Binding-site contacts:
Ligand atom O contacts residue PRO438 of chain 1.MA at 4.0 Å.
Ligand atom CE1 contacts residue PHE496 of chain 1.MA at 3.6 Å (hydrophobic).
Ligand atom CD1 contacts residue ASN492 of chain 1.MA at 3.9 Å.
Ligand atom C contacts residue ARG442 of chain 1.MA at 4.4 Å.
Ligand atom CD1 contacts residue PRO438 of chain 1.MA at 4.4 Å (hydrophobic).
Ligand atom CA contacts residue ASN492 of chain 1.MA at 3.3 Å.
Ligand atom CE2 contacts residue ARG442 of chain 1.MA at 3.6 Å.
Ligand atom CZ contacts residue PRO438 of chain 1.MA at 3.4 Å (hydrophobic).
Ligand atom N contacts residue ARG442 of chain 1.MA at 4.2 Å.
Ligand atom CE1 contacts residue PRO438 of chain 1.MA at 3.8 Å (hydrophobic).
Ligand atom CG contacts residue GLY495 of chain 1.MA at 4.4 Å.
Ligand atom N contacts residue SER491 of chain 1.MA at 4.1 Å.
Ligand atom CB contacts residue GLY495 of chain 1.MA at 3.9 Å.
Ligand atom CZ contacts residue PHE496 of chain 1.MA at 3.9 Å (hydrophobic).
Ligand atom O contacts residue ASN492 of chain 1.MA at 4.2 Å.
Ligand atom CD1 contacts residue PHE496 of chain 1.MA at 3.7 Å (hydrophobic).
Ligand atom N contacts residue ASN492 of chain 1.MA at 3.3 Å (h-bond).
Ligand atom CE1 contacts residue ILE434 of chain 1.MA at 3.9 Å (hydrophobic).
Ligand atom CD2 contacts residue ARG442 of chain 1.MA at 3.5 Å.
Ligand atom CB contacts residue ASN492 of chain 1.MA at 3.8 Å.
Ligand atom CB contacts residue PHE496 of chain 1.MA at 3.9 Å (hydrophobic).
Ligand atom O contacts residue ARG442 of chain 1.MA at 4.3 Å.
Ligand atom C contacts residue ASN492 of chain 1.MA at 4.0 Å.
Ligand atom CD1 contacts residue ILE434 of chain 1.MA at 4.1 Å (hydrophobic).
Ligand atom CA contacts residue ARG442 of chain 1.MA at 3.6 Å.
Ligand atom CD2 contacts residue PRO438 of chain 1.MA at 4.4 Å (hydrophobic).
Ligand atom CG contacts residue ASN492 of chain 1.MA at 4.3 Å.
Ligand atom CG contacts residue PHE496 of chain 1.MA at 4.0 Å (hydrophobic).
Ligand atom CE2 contacts residue PRO438 of chain 1.MA at 3.7 Å (hydrophobic).

A small-molecule ligand and the protein it binds are described below.
Small molecule (SMILES): N[C@@H](Cc1ccccc1)C(=O)NCC=O

Sequence of chain 1.MA:
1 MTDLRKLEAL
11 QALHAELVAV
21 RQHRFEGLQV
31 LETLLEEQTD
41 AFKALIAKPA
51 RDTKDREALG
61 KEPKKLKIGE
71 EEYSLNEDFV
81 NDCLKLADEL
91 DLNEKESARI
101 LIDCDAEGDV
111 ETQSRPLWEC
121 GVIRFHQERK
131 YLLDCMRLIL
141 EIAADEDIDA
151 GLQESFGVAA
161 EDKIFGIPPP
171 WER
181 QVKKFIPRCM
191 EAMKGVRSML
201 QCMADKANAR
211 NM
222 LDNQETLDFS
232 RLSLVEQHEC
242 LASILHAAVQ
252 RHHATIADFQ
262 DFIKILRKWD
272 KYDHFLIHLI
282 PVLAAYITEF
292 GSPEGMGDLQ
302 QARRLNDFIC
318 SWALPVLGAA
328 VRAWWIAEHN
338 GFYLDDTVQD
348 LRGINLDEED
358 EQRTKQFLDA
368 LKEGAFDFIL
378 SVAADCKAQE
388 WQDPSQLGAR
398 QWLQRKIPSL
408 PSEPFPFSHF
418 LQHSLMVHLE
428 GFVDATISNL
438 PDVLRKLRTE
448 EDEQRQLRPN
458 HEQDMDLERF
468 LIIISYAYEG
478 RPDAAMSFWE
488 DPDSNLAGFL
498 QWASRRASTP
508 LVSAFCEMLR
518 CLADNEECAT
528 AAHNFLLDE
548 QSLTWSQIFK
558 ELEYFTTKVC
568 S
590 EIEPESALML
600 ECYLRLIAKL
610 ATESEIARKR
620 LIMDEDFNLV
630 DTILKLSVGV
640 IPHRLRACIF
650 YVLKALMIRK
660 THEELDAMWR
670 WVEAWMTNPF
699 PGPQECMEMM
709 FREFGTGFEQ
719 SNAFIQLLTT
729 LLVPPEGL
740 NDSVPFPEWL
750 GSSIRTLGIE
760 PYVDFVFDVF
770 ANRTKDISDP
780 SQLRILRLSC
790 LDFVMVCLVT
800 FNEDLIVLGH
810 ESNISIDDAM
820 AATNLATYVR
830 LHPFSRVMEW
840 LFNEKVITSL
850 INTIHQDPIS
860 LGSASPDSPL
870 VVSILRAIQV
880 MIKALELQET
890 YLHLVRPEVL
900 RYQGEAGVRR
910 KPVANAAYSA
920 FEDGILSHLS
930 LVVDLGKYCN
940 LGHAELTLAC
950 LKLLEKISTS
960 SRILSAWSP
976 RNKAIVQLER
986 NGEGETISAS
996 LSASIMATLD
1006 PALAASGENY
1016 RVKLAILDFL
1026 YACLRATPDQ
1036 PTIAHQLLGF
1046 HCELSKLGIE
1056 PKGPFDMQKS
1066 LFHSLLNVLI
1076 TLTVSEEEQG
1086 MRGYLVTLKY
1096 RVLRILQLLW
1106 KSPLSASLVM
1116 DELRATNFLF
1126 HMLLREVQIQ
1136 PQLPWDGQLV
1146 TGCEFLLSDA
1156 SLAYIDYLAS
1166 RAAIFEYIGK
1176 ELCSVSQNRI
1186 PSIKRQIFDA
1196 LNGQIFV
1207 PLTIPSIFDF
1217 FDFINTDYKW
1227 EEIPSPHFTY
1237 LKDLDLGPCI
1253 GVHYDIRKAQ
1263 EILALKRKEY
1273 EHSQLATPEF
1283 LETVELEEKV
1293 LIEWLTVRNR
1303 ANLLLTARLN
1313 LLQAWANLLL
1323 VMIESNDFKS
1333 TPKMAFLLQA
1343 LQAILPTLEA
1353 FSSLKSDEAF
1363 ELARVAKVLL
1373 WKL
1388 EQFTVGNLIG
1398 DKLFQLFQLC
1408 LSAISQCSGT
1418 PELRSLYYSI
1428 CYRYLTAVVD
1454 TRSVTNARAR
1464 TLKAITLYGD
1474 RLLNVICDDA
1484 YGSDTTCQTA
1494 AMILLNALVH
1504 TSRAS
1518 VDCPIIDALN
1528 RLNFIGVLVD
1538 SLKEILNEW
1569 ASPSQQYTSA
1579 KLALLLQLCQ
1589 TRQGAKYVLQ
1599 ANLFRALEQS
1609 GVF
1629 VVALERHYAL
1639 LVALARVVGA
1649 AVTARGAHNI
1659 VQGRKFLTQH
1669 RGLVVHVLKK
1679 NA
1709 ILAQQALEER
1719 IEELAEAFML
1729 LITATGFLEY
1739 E